Sequence of chain 56.B:
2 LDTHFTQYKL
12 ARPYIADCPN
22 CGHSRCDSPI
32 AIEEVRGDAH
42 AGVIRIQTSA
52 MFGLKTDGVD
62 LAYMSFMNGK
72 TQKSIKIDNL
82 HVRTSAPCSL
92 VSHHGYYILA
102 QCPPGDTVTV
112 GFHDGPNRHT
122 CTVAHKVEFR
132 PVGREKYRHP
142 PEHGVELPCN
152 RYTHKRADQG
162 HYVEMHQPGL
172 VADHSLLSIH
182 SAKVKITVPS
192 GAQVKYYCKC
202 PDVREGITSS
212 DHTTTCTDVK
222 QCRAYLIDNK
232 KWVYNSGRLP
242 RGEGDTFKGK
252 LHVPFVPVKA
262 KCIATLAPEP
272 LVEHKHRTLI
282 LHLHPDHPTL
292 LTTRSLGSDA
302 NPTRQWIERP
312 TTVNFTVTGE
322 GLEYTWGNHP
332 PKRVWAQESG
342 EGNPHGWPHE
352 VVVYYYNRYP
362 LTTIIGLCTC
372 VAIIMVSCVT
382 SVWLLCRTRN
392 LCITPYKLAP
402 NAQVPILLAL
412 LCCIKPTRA

The small molecule below binds the protein below.
Small molecule (SMILES): O=C(O)[C@@H]1O[C@H](O[C@H]2[C@@H](OS(=O)(=O)O)O[C@@H](O)[C@H](NS(=O)(=O)O)[C@H]2O)[C@@H](OS(=O)(=O)O)[C@H](O)[C@@H]1O

Binding-site contacts:
Ligand atom C3 contacts residue LYS156 of chain 56.B at 4.0 Å.
Ligand atom C3 contacts residue ARG157 of chain 56.B at 3.7 Å.
Ligand atom OAF contacts residue ALA158 of chain 56.B at 3.3 Å.
Ligand atom C5 contacts residue LEU62 of chain 56.B at 3.8 Å (hydrophobic).
Ligand atom OAH contacts residue THR4 of chain 56.B at 3.7 Å.
Ligand atom O3 contacts residue ALA158 of chain 56.B at 3.0 Å (h-bond).
Ligand atom O5B contacts residue LYS156 of chain 56.B at 3.3 Å.
Ligand atom C5 contacts residue HIS155 of chain 56.B at 4.0 Å.
Ligand atom SAG contacts residue ARG157 of chain 56.B at 3.6 Å (salt-bridge).
Ligand atom OBI contacts residue LYS156 of chain 56.B at 4.0 Å.
Ligand atom O6A contacts residue HIS155 of chain 56.B at 3.8 Å.
Ligand atom O4 contacts residue LYS156 of chain 56.B at 3.5 Å.
Ligand atom C6 contacts residue SER93 of chain 56.B at 4.0 Å.
Ligand atom O6A contacts residue HIS94 of chain 56.B at 3.2 Å (h-bond).
Ligand atom O6A contacts residue SER93 of chain 56.B at 3.2 Å.
Ligand atom O4 contacts residue SER93 of chain 56.B at 3.0 Å (h-bond).
Ligand atom OAF contacts residue THR4 of chain 56.B at 2.9 Å (h-bond).
Ligand atom C2 contacts residue ALA158 of chain 56.B at 3.7 Å (hydrophobic).
Ligand atom O6B contacts residue ARG157 of chain 56.B at 3.3 Å (salt-bridge).
Ligand atom O6A contacts residue LEU62 of chain 56.B at 3.4 Å.
Ligand atom C3 contacts residue ALA158 of chain 56.B at 4.0 Å (hydrophobic).
Ligand atom C6 contacts residue HIS94 of chain 56.B at 3.9 Å.
Ligand atom O3 contacts residue LYS156 of chain 56.B at 3.0 Å.
Ligand atom O5 contacts residue HIS155 of chain 56.B at 3.6 Å.
Ligand atom O4 contacts residue HIS155 of chain 56.B at 3.5 Å (h-bond).
Ligand atom O5 contacts residue LYS156 of chain 56.B at 3.4 Å.
Ligand atom OAH contacts residue ASP3 of chain 56.B at 4.0 Å.
Ligand atom O3 contacts residue ARG157 of chain 56.B at 3.3 Å (salt-bridge).
Ligand atom O6B contacts residue HIS155 of chain 56.B at 3.3 Å (h-bond).
Ligand atom SAG contacts residue THR4 of chain 56.B at 3.9 Å.
Ligand atom OAF contacts residue ARG157 of chain 56.B at 2.8 Å (salt-bridge).
Ligand atom C4 contacts residue LYS156 of chain 56.B at 4.0 Å.
Ligand atom O6B contacts residue LEU62 of chain 56.B at 4.0 Å.
Ligand atom O5 contacts residue ARG157 of chain 56.B at 3.8 Å.
Ligand atom C6 contacts residue LEU62 of chain 56.B at 3.5 Å (hydrophobic).
Ligand atom C6 contacts residue HIS155 of chain 56.B at 3.4 Å.
Ligand atom O6B contacts residue HIS94 of chain 56.B at 4.0 Å.
Ligand atom OAH contacts residue LEU2 of chain 56.B at 2.8 Å (h-bond).
Ligand atom OAH contacts residue ARG157 of chain 56.B at 3.1 Å (salt-bridge).
Ligand atom O6B contacts residue LYS156 of chain 56.B at 3.3 Å.